The small molecule below binds the protein below.
Small molecule (SMILES): CC(=O)N[C@@H]1[C@@H](O)[C@H](O)[C@@H](CO)O[C@H]1O

Sequence of chain 1.A:
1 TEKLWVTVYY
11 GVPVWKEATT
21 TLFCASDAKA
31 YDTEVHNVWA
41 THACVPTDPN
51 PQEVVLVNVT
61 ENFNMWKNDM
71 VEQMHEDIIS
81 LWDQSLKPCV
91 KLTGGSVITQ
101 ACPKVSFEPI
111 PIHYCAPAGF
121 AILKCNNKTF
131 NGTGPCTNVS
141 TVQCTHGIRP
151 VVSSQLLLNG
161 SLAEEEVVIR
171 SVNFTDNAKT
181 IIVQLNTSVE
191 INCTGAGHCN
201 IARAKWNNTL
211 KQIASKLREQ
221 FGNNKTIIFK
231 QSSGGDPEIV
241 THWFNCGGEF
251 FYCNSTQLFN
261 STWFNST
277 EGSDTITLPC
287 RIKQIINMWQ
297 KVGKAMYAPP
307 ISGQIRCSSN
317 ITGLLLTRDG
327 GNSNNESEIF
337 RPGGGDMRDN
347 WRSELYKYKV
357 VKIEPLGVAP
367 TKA

Binding-site contacts:
Ligand atom C1 contacts residue ASN131 of chain 1.A at 1.4 Å.
Ligand atom O7 contacts residue PHE130 of chain 1.A at 3.7 Å.
Ligand atom N2 contacts residue PHE130 of chain 1.A at 4.5 Å.
Ligand atom C5 contacts residue ASN131 of chain 1.A at 3.5 Å.
Ligand atom N2 contacts residue ASN131 of chain 1.A at 3.2 Å (h-bond).
Ligand atom O3 contacts residue THR133 of chain 1.A at 4.2 Å.
Ligand atom C2 contacts residue ASN131 of chain 1.A at 2.8 Å.
Ligand atom C3 contacts residue ASN131 of chain 1.A at 3.9 Å.
Ligand atom C5 contacts residue THR133 of chain 1.A at 4.3 Å.
Ligand atom C3 contacts residue THR133 of chain 1.A at 3.9 Å.
Ligand atom N2 contacts residue THR133 of chain 1.A at 3.9 Å.
Ligand atom C8 contacts residue ASN131 of chain 1.A at 4.1 Å.
Ligand atom C7 contacts residue ASN131 of chain 1.A at 3.1 Å.
Ligand atom O7 contacts residue ASN131 of chain 1.A at 3.0 Å (h-bond).
Ligand atom O5 contacts residue ASN131 of chain 1.A at 2.4 Å (h-bond).
Ligand atom C2 contacts residue THR133 of chain 1.A at 3.0 Å.
Ligand atom O3 contacts residue GLY134 of chain 1.A at 4.1 Å.
Ligand atom C4 contacts residue ASN131 of chain 1.A at 4.3 Å.
Ligand atom O3 contacts residue PRO135 of chain 1.A at 3.5 Å.
Ligand atom N2 contacts residue PRO135 of chain 1.A at 4.1 Å.
Ligand atom N2 contacts residue GLY134 of chain 1.A at 4.2 Å.
Ligand atom O5 contacts residue THR133 of chain 1.A at 3.5 Å (h-bond).
Ligand atom C4 contacts residue THR133 of chain 1.A at 4.0 Å.
Ligand atom C1 contacts residue THR133 of chain 1.A at 3.5 Å.
Ligand atom C2 contacts residue GLY134 of chain 1.A at 4.1 Å.